Sequence of chain 16.C:
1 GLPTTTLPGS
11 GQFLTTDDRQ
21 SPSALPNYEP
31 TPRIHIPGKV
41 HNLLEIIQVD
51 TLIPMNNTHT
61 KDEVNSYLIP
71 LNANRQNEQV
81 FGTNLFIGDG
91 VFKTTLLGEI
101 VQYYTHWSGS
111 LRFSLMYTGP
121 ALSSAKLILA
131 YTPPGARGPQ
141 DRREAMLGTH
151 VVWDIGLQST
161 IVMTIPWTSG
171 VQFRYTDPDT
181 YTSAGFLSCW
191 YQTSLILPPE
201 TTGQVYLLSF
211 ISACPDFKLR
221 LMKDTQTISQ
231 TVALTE

Sequence of chain 16.A:
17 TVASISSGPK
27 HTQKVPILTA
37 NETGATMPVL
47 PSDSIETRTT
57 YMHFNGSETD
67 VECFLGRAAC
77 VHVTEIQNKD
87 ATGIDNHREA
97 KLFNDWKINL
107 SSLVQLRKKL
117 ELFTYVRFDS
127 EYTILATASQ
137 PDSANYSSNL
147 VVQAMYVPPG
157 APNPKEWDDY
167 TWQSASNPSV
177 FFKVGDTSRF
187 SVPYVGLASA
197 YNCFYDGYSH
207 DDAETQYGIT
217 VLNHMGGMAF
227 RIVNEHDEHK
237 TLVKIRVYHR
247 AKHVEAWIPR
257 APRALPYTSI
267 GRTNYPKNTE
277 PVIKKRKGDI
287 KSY

Binding-site contacts:
Ligand atom C4C contacts residue TYR152 of chain 16.A at 3.8 Å (hydrophobic).
Ligand atom CM1 contacts residue SER107 of chain 16.A at 3.9 Å.
Ligand atom C6C contacts residue MET221 of chain 16.A at 3.7 Å (hydrophobic).
Ligand atom C31 contacts residue VAL176 of chain 16.A at 3.3 Å (hydrophobic).
Ligand atom C5C contacts residue TYR128 of chain 16.A at 3.5 Å (hydrophobic).
Ligand atom C6C contacts residue VAL191 of chain 16.A at 3.2 Å (hydrophobic).
Ligand atom C5 contacts residue PHE186 of chain 16.A at 3.5 Å (hydrophobic).
Ligand atom O1 contacts residue VAL188 of chain 16.A at 3.8 Å.
Ligand atom O1 contacts residue TYR152 of chain 16.A at 3.9 Å.
Ligand atom C3C contacts residue VAL188 of chain 16.A at 3.3 Å (hydrophobic).
Ligand atom O1 contacts residue ALA24 of chain 16.C at 3.6 Å.
Ligand atom C3B contacts residue MET221 of chain 16.A at 3.8 Å (hydrophobic).
Ligand atom C5C contacts residue ILE104 of chain 16.A at 3.8 Å (hydrophobic).
Ligand atom C4 contacts residue MET224 of chain 16.A at 3.8 Å (hydrophobic).
Ligand atom N2 contacts residue ALA24 of chain 16.C at 3.4 Å.
Ligand atom C3 contacts residue PHE186 of chain 16.A at 3.8 Å (hydrophobic).
Ligand atom C7C contacts residue TYR197 of chain 16.A at 3.8 Å (hydrophobic).
Ligand atom C5B contacts residue LEU106 of chain 16.A at 3.5 Å (hydrophobic).
Ligand atom C2C contacts residue VAL188 of chain 16.A at 3.2 Å (hydrophobic).
Ligand atom C7C contacts residue TYR128 of chain 16.A at 3.6 Å (hydrophobic).
Ligand atom C1B contacts residue MET221 of chain 16.A at 3.8 Å (hydrophobic).
Ligand atom C5 contacts residue TYR152 of chain 16.A at 3.8 Å (hydrophobic).
Ligand atom C4A contacts residue ASN219 of chain 16.A at 3.5 Å.
Ligand atom C3 contacts residue PRO174 of chain 16.A at 3.8 Å (hydrophobic).
Ligand atom N2 contacts residue PHE186 of chain 16.A at 3.7 Å.
Ligand atom C6B contacts residue LEU106 of chain 16.A at 3.9 Å (hydrophobic).
Ligand atom N3A contacts residue ASN219 of chain 16.A at 3.0 Å (h-bond).
Ligand atom C31 contacts residue PRO174 of chain 16.A at 3.4 Å (hydrophobic).
Ligand atom C2B contacts residue MET221 of chain 16.A at 3.5 Å (hydrophobic).
Ligand atom O1 contacts residue PHE186 of chain 16.A at 3.5 Å.
Ligand atom O1B contacts residue TYR128 of chain 16.A at 3.9 Å.
Ligand atom C6B contacts residue TYR197 of chain 16.A at 3.6 Å (hydrophobic).
Ligand atom C31 contacts residue SER175 of chain 16.A at 3.6 Å.
Ligand atom C4 contacts residue TYR152 of chain 16.A at 3.9 Å (hydrophobic).
Ligand atom C3C contacts residue TYR128 of chain 16.A at 3.9 Å (hydrophobic).
Ligand atom C4 contacts residue PHE186 of chain 16.A at 3.6 Å (hydrophobic).
Ligand atom C5B contacts residue TYR197 of chain 16.A at 3.7 Å (hydrophobic).
Ligand atom O1B contacts residue MET221 of chain 16.A at 3.4 Å.
Ligand atom C4B contacts residue LEU106 of chain 16.A at 3.7 Å (hydrophobic).
Ligand atom C31 contacts residue ALA150 of chain 16.A at 3.5 Å (hydrophobic).

The small molecule below binds the protein below.
Small molecule (SMILES): Cc1cc(CCCCCCCOc2ccc(C3=N[C@@H](C)CO3)cc2)on1